Sequence of chain 1.A:
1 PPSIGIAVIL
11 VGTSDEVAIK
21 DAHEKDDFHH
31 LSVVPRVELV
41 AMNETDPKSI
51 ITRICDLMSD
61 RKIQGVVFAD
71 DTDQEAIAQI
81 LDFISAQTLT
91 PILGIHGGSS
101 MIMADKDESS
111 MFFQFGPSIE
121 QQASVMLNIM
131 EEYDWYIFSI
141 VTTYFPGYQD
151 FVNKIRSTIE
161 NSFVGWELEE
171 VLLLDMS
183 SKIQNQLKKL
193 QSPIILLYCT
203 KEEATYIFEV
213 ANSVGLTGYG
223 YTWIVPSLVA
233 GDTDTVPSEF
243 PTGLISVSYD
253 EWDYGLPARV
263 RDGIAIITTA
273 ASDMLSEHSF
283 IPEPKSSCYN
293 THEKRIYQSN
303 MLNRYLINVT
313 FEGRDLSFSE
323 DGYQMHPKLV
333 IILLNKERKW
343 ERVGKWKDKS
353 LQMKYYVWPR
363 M

Binding-site contacts:
Ligand atom C1 contacts residue ASN310 of chain 1.A at 1.4 Å.
Ligand atom C7 contacts residue ASN310 of chain 1.A at 4.4 Å.
Ligand atom O5 contacts residue ASN310 of chain 1.A at 2.5 Å (h-bond).
Ligand atom N2 contacts residue ASN310 of chain 1.A at 3.0 Å (h-bond).
Ligand atom C5 contacts residue ASN310 of chain 1.A at 3.4 Å.
Ligand atom C3 contacts residue ASN310 of chain 1.A at 3.6 Å.
Ligand atom C2 contacts residue ASN310 of chain 1.A at 2.6 Å.
Ligand atom C4 contacts residue ASN310 of chain 1.A at 4.1 Å.
Ligand atom C8 contacts residue THR312 of chain 1.A at 3.4 Å.

A protein and the small-molecule ligand that binds it are described below.
Small molecule (SMILES): CC(=O)N[C@@H]1[C@@H](O)[C@H](O)[C@@H](CO)O[C@H]1O